Binding-site contacts:
Ligand atom O7 contacts residue ILE1119 of chain 1.C at 4.5 Å.
Ligand atom C2 contacts residue ASN1121 of chain 1.C at 2.6 Å.
Ligand atom C8 contacts residue ASN1121 of chain 1.C at 3.9 Å.
Ligand atom C4 contacts residue ASN1121 of chain 1.C at 4.3 Å.
Ligand atom O5 contacts residue ASN1121 of chain 1.C at 2.4 Å (h-bond).
Ligand atom C1 contacts residue ASN1121 of chain 1.C at 1.5 Å.
Ligand atom C7 contacts residue ASN1121 of chain 1.C at 3.0 Å.
Ligand atom C8 contacts residue ILE1119 of chain 1.C at 3.7 Å (hydrophobic).
Ligand atom N2 contacts residue ASN1121 of chain 1.C at 2.3 Å (h-bond).
Ligand atom C5 contacts residue ASN1121 of chain 1.C at 3.6 Å.
Ligand atom O7 contacts residue ASN1121 of chain 1.C at 3.4 Å (h-bond).
Ligand atom C3 contacts residue ASN1121 of chain 1.C at 3.9 Å.

Sequence of chain 1.C:
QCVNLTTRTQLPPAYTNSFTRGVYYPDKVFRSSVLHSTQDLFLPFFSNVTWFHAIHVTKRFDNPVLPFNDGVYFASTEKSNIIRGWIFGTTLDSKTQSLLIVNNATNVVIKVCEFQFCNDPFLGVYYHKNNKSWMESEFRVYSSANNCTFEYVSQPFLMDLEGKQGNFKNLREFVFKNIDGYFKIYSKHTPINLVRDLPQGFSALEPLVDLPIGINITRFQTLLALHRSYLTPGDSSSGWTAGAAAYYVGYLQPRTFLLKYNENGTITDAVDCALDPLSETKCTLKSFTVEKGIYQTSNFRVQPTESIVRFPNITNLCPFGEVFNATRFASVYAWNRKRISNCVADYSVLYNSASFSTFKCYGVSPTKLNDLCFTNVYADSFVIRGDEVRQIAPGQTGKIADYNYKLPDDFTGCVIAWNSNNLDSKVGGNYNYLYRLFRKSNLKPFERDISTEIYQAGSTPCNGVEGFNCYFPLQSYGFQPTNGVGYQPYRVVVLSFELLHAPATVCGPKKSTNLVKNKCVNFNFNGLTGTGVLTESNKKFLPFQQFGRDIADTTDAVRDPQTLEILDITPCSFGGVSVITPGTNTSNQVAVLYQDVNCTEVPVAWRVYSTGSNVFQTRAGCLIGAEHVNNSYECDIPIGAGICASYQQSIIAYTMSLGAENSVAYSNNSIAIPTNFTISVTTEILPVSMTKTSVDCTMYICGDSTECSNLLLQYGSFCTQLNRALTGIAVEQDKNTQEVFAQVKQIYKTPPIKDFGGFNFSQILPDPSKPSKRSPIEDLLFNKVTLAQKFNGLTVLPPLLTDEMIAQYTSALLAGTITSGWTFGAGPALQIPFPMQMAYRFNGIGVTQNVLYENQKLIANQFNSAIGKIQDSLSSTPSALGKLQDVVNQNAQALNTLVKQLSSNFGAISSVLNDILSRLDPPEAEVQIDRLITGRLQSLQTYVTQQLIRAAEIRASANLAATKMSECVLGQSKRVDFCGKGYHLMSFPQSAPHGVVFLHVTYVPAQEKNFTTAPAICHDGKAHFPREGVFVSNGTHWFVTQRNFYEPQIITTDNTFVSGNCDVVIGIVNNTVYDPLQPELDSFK

The protein below binds the small molecule below.
Small molecule (SMILES): CC(=O)N[C@H]1[C@H](O[C@H]2[C@H](O)[C@@H](NC(C)=O)CO[C@@H]2CO)O[C@H](CO)[C@@H](O)[C@@H]1O